Binding-site contacts:
Ligand atom O7 contacts residue PHE75 of chain 1.R at 3.2 Å.
Ligand atom O5 contacts residue ASN77 of chain 1.R at 2.4 Å (h-bond).
Ligand atom C5 contacts residue ASN77 of chain 1.R at 3.7 Å.
Ligand atom O5 contacts residue THR79 of chain 1.R at 3.5 Å (h-bond).
Ligand atom C7 contacts residue PHE75 of chain 1.R at 4.1 Å (hydrophobic).
Ligand atom N2 contacts residue ASN77 of chain 1.R at 3.1 Å (h-bond).
Ligand atom C2 contacts residue PHE75 of chain 1.R at 3.6 Å (hydrophobic).
Ligand atom C3 contacts residue ASN77 of chain 1.R at 3.9 Å.
Ligand atom C4 contacts residue ASN77 of chain 1.R at 4.3 Å.
Ligand atom C2 contacts residue ASN77 of chain 1.R at 2.6 Å.
Ligand atom C7 contacts residue ASN77 of chain 1.R at 3.3 Å.
Ligand atom C8 contacts residue ASN77 of chain 1.R at 4.1 Å.
Ligand atom O5 contacts residue PHE75 of chain 1.R at 3.8 Å.
Ligand atom N2 contacts residue PHE75 of chain 1.R at 4.3 Å.
Ligand atom C1 contacts residue ASN77 of chain 1.R at 1.6 Å.
Ligand atom O6 contacts residue PHE75 of chain 1.R at 4.1 Å.
Ligand atom O7 contacts residue ASN77 of chain 1.R at 3.2 Å (h-bond).
Ligand atom O6 contacts residue THR79 of chain 1.R at 3.7 Å.
Ligand atom C1 contacts residue THR79 of chain 1.R at 4.3 Å.
Ligand atom C6 contacts residue THR79 of chain 1.R at 4.4 Å.
Ligand atom C1 contacts residue PHE75 of chain 1.R at 3.8 Å (hydrophobic).

The small molecule below binds the protein below.
Small molecule (SMILES): CC(=O)N[C@@H]1[C@@H](O)[C@H](O)[C@@H](CO)O[C@H]1O

Sequence of chain 1.R:
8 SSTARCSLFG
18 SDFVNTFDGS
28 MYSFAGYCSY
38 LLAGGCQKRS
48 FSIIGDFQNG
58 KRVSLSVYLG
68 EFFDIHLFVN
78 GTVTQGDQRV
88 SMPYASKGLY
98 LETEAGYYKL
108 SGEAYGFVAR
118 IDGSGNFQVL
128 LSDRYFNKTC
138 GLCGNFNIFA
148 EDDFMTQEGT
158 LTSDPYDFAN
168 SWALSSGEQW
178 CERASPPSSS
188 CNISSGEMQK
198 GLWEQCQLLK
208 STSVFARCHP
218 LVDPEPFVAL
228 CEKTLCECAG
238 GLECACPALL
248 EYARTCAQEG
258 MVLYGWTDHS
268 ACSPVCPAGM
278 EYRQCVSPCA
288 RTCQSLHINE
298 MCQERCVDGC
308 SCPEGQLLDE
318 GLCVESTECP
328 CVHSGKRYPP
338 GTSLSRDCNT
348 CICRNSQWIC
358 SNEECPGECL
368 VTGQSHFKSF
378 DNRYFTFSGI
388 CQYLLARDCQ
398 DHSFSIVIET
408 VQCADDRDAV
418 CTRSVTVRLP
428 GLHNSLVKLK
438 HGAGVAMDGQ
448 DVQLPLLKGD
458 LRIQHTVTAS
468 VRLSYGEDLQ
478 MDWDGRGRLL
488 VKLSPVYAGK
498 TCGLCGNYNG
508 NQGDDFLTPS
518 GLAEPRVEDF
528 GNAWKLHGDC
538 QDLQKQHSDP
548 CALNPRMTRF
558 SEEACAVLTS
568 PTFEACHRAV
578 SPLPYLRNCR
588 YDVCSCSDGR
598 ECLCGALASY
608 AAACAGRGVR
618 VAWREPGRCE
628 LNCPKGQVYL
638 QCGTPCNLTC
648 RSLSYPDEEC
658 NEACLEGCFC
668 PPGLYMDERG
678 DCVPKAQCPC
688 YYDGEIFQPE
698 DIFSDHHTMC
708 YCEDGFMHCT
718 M